Binding-site contacts:
Ligand atom O7 contacts residue ASN93 of chain 33.E at 3.9 Å.
Ligand atom C8 contacts residue GLU91 of chain 33.E at 3.8 Å.
Ligand atom C5 contacts residue ASN93 of chain 33.E at 4.0 Å.
Ligand atom N2 contacts residue TRP111 of chain 33.E at 3.5 Å.
Ligand atom C2 contacts residue TRP111 of chain 33.E at 4.1 Å (hydrophobic).
Ligand atom C6 contacts residue HIS42 of chain 33.E at 4.3 Å.
Ligand atom C8 contacts residue TRP111 of chain 33.E at 3.3 Å (hydrophobic).
Ligand atom O7 contacts residue TRP111 of chain 33.E at 3.6 Å.
Ligand atom C1 contacts residue TRP111 of chain 33.E at 3.9 Å (hydrophobic).
Ligand atom C2 contacts residue ASN93 of chain 33.E at 1.8 Å.
Ligand atom O3 contacts residue ASN93 of chain 33.E at 4.0 Å.
Ligand atom N2 contacts residue ASN93 of chain 33.E at 2.5 Å (h-bond).
Ligand atom C6 contacts residue ASN93 of chain 33.E at 3.1 Å.
Ligand atom O4 contacts residue TRP111 of chain 33.E at 3.4 Å.
Ligand atom C4 contacts residue TRP111 of chain 33.E at 4.0 Å (hydrophobic).
Ligand atom C7 contacts residue GLY92 of chain 33.E at 4.2 Å.
Ligand atom O5 contacts residue ASN93 of chain 33.E at 2.3 Å (h-bond).
Ligand atom C8 contacts residue GLY92 of chain 33.E at 3.6 Å.
Ligand atom O3 contacts residue TRP111 of chain 33.E at 4.3 Å.
Ligand atom O5 contacts residue TRP111 of chain 33.E at 4.3 Å.
Ligand atom N2 contacts residue GLY92 of chain 33.E at 4.2 Å.
Ligand atom O5 contacts residue ASN93 of chain 33.E at 4.1 Å.
Ligand atom C3 contacts residue ASN93 of chain 33.E at 3.1 Å.
Ligand atom C5 contacts residue ASN93 of chain 33.E at 3.5 Å.
Ligand atom C1 contacts residue ASN93 of chain 33.E at 1.4 Å.
Ligand atom C7 contacts residue ASN93 of chain 33.E at 3.5 Å.
Ligand atom C5 contacts residue TRP111 of chain 33.E at 3.7 Å (hydrophobic).
Ligand atom C7 contacts residue TRP111 of chain 33.E at 3.8 Å (hydrophobic).
Ligand atom C4 contacts residue ASN93 of chain 33.E at 3.6 Å.
Ligand atom C3 contacts residue TRP111 of chain 33.E at 3.7 Å (hydrophobic).

Sequence of chain 33.E:
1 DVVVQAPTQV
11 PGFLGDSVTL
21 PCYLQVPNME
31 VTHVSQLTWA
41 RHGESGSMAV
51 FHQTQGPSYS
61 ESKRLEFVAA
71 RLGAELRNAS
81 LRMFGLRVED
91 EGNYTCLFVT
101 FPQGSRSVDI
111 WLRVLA

This small molecule binds to this protein.
Small molecule (SMILES): CC(=O)N[C@H]1[C@H](O[C@H]2[C@H](O)[C@@H](NC(C)=O)CO[C@@H]2CO[C@@H]2O[C@@H](C)[C@@H](O)[C@@H](O)[C@@H]2O)O[C@H](CO)[C@@H](O[C@@H]2O[C@H](CO)[C@@H](O)[C@H](O[C@H]3O[C@H](CO)[C@@H](O)[C@H](O)[C@@H]3O)[C@@H]2O)[C@@H]1O